Binding-site contacts:
Ligand atom C4 contacts residue TYR85 of chain 1.B at 3.1 Å (hydrophobic).
Ligand atom C2 contacts residue TYR85 of chain 1.B at 3.5 Å (hydrophobic).
Ligand atom C5 contacts residue GLN353 of chain 1.A at 3.6 Å.
Ligand atom C5' contacts residue LYS91 of chain 1.B at 3.6 Å.
Ligand atom N9 contacts residue TYR85 of chain 1.B at 3.6 Å (h-bond).
Ligand atom O2B contacts residue PRO83 of chain 1.B at 3.5 Å.
Ligand atom N2 contacts residue LYS91 of chain 1.B at 3.5 Å (salt-bridge).
Ligand atom C2 contacts residue LYS91 of chain 1.B at 3.8 Å.
Ligand atom O3A contacts residue LYS460 of chain 1.A at 3.9 Å.
Ligand atom C6 contacts residue TYR85 of chain 1.B at 3.8 Å (hydrophobic).
Ligand atom N3 contacts residue LYS349 of chain 1.A at 4.0 Å.
Ligand atom PD contacts residue LYS429 of chain 1.A at 3.9 Å.
Ligand atom C5 contacts residue TYR85 of chain 1.B at 3.5 Å (hydrophobic).
Ligand atom O3D contacts residue ARG426 of chain 1.A at 3.3 Å.
Ligand atom C4' contacts residue LYS91 of chain 1.B at 4.0 Å.
Ligand atom O2D contacts residue LYS429 of chain 1.A at 3.1 Å (salt-bridge).
Ligand atom C2' contacts residue LYS349 of chain 1.A at 3.7 Å.
Ligand atom PD contacts residue TYR461 of chain 1.A at 4.0 Å.
Ligand atom PD contacts residue LYS457 of chain 1.A at 3.4 Å.
Ligand atom O3D contacts residue TYR461 of chain 1.A at 3.2 Å (h-bond).
Ligand atom N3 contacts residue LYS91 of chain 1.B at 3.2 Å (salt-bridge).
Ligand atom N9 contacts residue LYS349 of chain 1.A at 3.8 Å.
Ligand atom N1 contacts residue TYR85 of chain 1.B at 3.8 Å.
Ligand atom O2C contacts residue LYS429 of chain 1.A at 2.7 Å (salt-bridge).
Ligand atom O3D contacts residue LYS457 of chain 1.A at 2.7 Å (salt-bridge).
Ligand atom O3B contacts residue LYS460 of chain 1.A at 3.0 Å (salt-bridge).
Ligand atom O4' contacts residue LYS91 of chain 1.B at 3.2 Å (salt-bridge).
Ligand atom PC contacts residue LYS429 of chain 1.A at 3.3 Å.
Ligand atom O2D contacts residue TYR461 of chain 1.A at 3.7 Å.
Ligand atom O1D contacts residue LYS460 of chain 1.A at 3.1 Å (salt-bridge).
Ligand atom O6 contacts residue GLN353 of chain 1.A at 3.1 Å (h-bond).
Ligand atom O1A contacts residue LYS91 of chain 1.B at 4.0 Å.
Ligand atom O1D contacts residue LYS457 of chain 1.A at 3.1 Å.
Ligand atom C6 contacts residue GLN353 of chain 1.A at 3.3 Å.
Ligand atom O2D contacts residue LYS460 of chain 1.A at 3.1 Å (salt-bridge).
Ligand atom N3 contacts residue TYR85 of chain 1.B at 3.1 Å (h-bond).
Ligand atom O1C contacts residue LYS429 of chain 1.A at 3.0 Å (salt-bridge).
Ligand atom PD contacts residue LYS460 of chain 1.A at 3.6 Å.
Ligand atom N1 contacts residue GLN353 of chain 1.A at 3.7 Å.
Ligand atom C4 contacts residue LYS349 of chain 1.A at 3.7 Å.

Sequence of chain 1.A:
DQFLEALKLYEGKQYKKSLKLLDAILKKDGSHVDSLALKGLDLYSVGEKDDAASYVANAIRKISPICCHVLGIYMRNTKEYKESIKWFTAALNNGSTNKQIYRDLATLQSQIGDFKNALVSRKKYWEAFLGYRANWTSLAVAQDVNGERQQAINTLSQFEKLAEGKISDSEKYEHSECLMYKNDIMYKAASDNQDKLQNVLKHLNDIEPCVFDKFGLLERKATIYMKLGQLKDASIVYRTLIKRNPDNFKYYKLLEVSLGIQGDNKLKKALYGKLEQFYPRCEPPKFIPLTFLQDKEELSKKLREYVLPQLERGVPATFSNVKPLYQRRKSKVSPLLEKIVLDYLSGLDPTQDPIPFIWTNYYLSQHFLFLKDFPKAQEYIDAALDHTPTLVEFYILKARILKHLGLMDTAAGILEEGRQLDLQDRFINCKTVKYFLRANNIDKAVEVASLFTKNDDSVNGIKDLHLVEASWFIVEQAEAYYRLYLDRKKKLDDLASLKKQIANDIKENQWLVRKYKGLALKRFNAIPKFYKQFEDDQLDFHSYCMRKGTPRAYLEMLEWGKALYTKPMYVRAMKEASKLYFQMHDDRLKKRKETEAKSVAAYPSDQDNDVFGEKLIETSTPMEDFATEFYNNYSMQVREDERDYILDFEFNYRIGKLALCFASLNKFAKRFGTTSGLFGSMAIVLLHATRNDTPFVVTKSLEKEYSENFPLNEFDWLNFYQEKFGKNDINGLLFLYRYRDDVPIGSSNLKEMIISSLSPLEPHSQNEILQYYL

This protein binds this small molecule.
Small molecule (SMILES): Nc1nc2c(ncn2[C@@H]2O[C@H](CO[P](=O)(O)OP(=O)(O)O)[C@@H](O[P](=O)(O)OP(=O)(O)O)[C@H]2O)c(=O)[nH]1

Sequence of chain 1.B:
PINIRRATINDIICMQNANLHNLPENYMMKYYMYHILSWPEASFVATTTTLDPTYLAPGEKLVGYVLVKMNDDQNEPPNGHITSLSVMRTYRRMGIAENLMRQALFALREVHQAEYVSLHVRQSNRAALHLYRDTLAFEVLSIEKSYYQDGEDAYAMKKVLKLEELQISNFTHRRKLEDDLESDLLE